Binding-site contacts:
Ligand atom O5 contacts residue SER63 of chain 1.A at 2.3 Å (h-bond).
Ligand atom C4 contacts residue TYR50 of chain 1.A at 3.9 Å (hydrophobic).
Ligand atom N4 contacts residue TYR50 of chain 1.A at 4.1 Å.
Ligand atom C4 contacts residue SER63 of chain 1.A at 4.1 Å.
Ligand atom C2 contacts residue SER63 of chain 1.A at 2.3 Å.
Ligand atom C1 contacts residue ASN60 of chain 1.A at 4.0 Å.
Ligand atom C5 contacts residue SER63 of chain 1.A at 3.6 Å.
Ligand atom N2 contacts residue THR62 of chain 1.A at 4.2 Å.
Ligand atom O7 contacts residue THR62 of chain 1.A at 3.8 Å.
Ligand atom O7 contacts residue ASN60 of chain 1.A at 4.0 Å.
Ligand atom C6 contacts residue LYS56 of chain 1.A at 3.6 Å.
Ligand atom N2 contacts residue SER63 of chain 1.A at 2.8 Å (h-bond).
Ligand atom C2 contacts residue ASN60 of chain 1.A at 4.4 Å.
Ligand atom C8 contacts residue THR62 of chain 1.A at 3.5 Å.
Ligand atom C3 contacts residue SER63 of chain 1.A at 3.7 Å.
Ligand atom C5 contacts residue TYR50 of chain 1.A at 2.6 Å (hydrophobic).
Ligand atom O10 contacts residue GLU59 of chain 1.A at 3.7 Å.
Ligand atom C1 contacts residue TYR50 of chain 1.A at 4.2 Å (hydrophobic).
Ligand atom C7 contacts residue THR62 of chain 1.A at 3.6 Å.
Ligand atom O5 contacts residue TYR50 of chain 1.A at 3.3 Å (h-bond).
Ligand atom O7 contacts residue SER63 of chain 1.A at 3.9 Å.
Ligand atom C1 contacts residue SER63 of chain 1.A at 1.4 Å.
Ligand atom C7 contacts residue SER63 of chain 1.A at 3.5 Å.
Ligand atom C6 contacts residue TYR50 of chain 1.A at 2.2 Å (hydrophobic).
Ligand atom O5 contacts residue ASN60 of chain 1.A at 4.4 Å.
Ligand atom O5 contacts residue GLU59 of chain 1.A at 4.4 Å.

This protein binds this small molecule.
Small molecule (SMILES): CC(=O)N[C@H]1[C@H](O[C@H]2O[C@H](CO)[C@H](O)[C@H](O)[C@H]2O)[C@@H](NC(C)=O)CO[C@@H]1C

Sequence of chain 1.A:
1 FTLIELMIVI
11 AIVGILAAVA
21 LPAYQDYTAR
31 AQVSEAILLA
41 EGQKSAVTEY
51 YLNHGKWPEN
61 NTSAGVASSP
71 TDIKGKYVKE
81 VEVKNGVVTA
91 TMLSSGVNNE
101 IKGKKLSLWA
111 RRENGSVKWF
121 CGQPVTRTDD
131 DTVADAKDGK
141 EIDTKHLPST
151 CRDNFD